A protein and the small-molecule ligand that binds it are described below.
Small molecule (SMILES): CC(=O)N[C@@H]1[C@@H](O)[C@H](O)[C@@H](CO)O[C@H]1O

Binding-site contacts:
Ligand atom C5 contacts residue PHE59 of chain 1.C at 4.4 Å (hydrophobic).
Ligand atom C2 contacts residue ASN61 of chain 1.C at 2.5 Å.
Ligand atom N2 contacts residue ASN61 of chain 1.C at 3.1 Å (h-bond).
Ligand atom C7 contacts residue TYR28 of chain 1.C at 4.4 Å (hydrophobic).
Ligand atom C5 contacts residue ASN61 of chain 1.C at 3.7 Å.
Ligand atom C4 contacts residue ASN61 of chain 1.C at 4.2 Å.
Ligand atom O7 contacts residue TYR28 of chain 1.C at 3.5 Å.
Ligand atom C7 contacts residue ASN61 of chain 1.C at 3.6 Å.
Ligand atom O5 contacts residue ASN61 of chain 1.C at 2.3 Å (h-bond).
Ligand atom O7 contacts residue ASN61 of chain 1.C at 3.4 Å (h-bond).
Ligand atom C6 contacts residue ASN30 of chain 1.C at 4.0 Å.
Ligand atom C3 contacts residue ASN61 of chain 1.C at 3.8 Å.
Ligand atom C6 contacts residue PHE59 of chain 1.C at 3.5 Å (hydrophobic).
Ligand atom O5 contacts residue PHE59 of chain 1.C at 4.0 Å.
Ligand atom O6 contacts residue PHE59 of chain 1.C at 2.7 Å (h-bond).
Ligand atom C8 contacts residue TYR28 of chain 1.C at 4.2 Å (hydrophobic).
Ligand atom C1 contacts residue ASN61 of chain 1.C at 1.5 Å.

Sequence of chain 1.C:
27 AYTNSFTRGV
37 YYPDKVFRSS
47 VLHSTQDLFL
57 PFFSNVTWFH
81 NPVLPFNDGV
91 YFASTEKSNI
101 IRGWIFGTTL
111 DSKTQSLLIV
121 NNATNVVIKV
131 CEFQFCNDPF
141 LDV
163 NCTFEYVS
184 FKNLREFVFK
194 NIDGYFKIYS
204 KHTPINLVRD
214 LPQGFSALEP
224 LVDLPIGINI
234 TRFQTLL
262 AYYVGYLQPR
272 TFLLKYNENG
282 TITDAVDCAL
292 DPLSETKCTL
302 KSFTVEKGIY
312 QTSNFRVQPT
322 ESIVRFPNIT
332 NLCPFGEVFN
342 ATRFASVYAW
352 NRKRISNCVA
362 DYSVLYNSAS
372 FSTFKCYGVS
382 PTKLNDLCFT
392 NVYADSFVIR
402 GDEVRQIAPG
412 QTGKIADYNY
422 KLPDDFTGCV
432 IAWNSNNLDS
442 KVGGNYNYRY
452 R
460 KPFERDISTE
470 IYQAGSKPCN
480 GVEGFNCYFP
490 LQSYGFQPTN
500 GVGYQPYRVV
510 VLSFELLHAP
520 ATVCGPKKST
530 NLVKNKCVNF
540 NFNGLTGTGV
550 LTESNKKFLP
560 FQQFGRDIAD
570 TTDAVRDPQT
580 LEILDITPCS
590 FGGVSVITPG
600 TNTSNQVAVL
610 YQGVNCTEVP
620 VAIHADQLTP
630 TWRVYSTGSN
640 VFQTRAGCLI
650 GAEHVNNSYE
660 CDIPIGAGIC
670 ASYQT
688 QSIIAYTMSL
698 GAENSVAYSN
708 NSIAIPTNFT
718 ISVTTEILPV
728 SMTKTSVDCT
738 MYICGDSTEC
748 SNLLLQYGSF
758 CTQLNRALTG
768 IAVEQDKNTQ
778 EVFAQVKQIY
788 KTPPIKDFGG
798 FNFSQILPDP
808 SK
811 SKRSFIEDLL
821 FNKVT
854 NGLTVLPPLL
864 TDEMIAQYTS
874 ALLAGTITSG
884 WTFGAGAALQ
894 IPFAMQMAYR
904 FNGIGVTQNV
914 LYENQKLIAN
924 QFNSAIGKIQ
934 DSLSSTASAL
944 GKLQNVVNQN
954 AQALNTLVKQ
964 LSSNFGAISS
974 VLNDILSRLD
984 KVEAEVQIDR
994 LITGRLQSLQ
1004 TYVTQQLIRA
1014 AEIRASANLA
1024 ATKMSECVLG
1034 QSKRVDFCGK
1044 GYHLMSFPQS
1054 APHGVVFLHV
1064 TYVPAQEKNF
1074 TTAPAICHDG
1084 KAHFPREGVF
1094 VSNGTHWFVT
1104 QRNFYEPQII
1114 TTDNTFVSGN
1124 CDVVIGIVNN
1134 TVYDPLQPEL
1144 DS